The small molecule below binds the protein below.
Small molecule (SMILES): COc1cccc2[nH]c(C(=O)N3C[C@H]4[C@@H]([C@H]3C(=O)N[C@@H](C[C@@H]3CCNC3=O)[C@H](O)c3nc5ccccc5s3)C4(C)C)cc12

Sequence of chain 1.A:
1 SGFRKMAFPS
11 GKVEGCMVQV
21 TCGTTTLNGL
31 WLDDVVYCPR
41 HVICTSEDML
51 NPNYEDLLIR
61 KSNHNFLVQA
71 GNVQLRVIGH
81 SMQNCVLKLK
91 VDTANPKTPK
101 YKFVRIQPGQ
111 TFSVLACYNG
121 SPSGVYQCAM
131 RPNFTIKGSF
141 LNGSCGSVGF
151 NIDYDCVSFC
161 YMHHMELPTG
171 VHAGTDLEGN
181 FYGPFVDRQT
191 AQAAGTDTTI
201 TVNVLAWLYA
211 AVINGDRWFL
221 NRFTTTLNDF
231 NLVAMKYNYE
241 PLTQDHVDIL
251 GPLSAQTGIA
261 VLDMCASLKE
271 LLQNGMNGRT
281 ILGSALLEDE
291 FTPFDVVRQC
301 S

Binding-site contacts:
Ligand atom C42 contacts residue HIS41 of chain 1.A at 3.6 Å.
Ligand atom O36 contacts residue CYS145 of chain 1.A at 2.5 Å (h-bond).
Ligand atom O2 contacts residue GLN189 of chain 1.A at 3.4 Å.
Ligand atom C47 contacts residue HIS41 of chain 1.A at 3.4 Å.
Ligand atom O34 contacts residue HIS172 of chain 1.A at 3.5 Å (h-bond).
Ligand atom C41 contacts residue MET49 of chain 1.A at 3.5 Å (hydrophobic).
Ligand atom O2 contacts residue THR190 of chain 1.A at 3.6 Å.
Ligand atom N32 contacts residue PHE140 of chain 1.A at 3.4 Å (h-bond).
Ligand atom O36 contacts residue SER144 of chain 1.A at 3.4 Å (h-bond).
Ligand atom C42 contacts residue THR25 of chain 1.A at 3.5 Å.
Ligand atom C7 contacts residue GLU166 of chain 1.A at 3.4 Å.
Ligand atom C48 contacts residue ARG188 of chain 1.A at 3.6 Å.
Ligand atom C33 contacts residue GLU166 of chain 1.A at 3.6 Å.
Ligand atom O34 contacts residue HIS163 of chain 1.A at 2.7 Å (h-bond).
Ligand atom S45 contacts residue HIS41 of chain 1.A at 2.9 Å (h-bond).
Ligand atom N24 contacts residue HIS164 of chain 1.A at 2.9 Å (h-bond).
Ligand atom N8 contacts residue GLU166 of chain 1.A at 2.7 Å (salt-bridge).
Ligand atom C35 contacts residue CYS145 of chain 1.A at 1.9 Å (hydrophobic).
Ligand atom C31 contacts residue ASN142 of chain 1.A at 3.6 Å.
Ligand atom S45 contacts residue CYS145 of chain 1.A at 3.1 Å (h-bond).
Ligand atom O34 contacts residue PHE140 of chain 1.A at 3.5 Å.
Ligand atom C22 contacts residue HIS164 of chain 1.A at 3.6 Å.
Ligand atom N32 contacts residue GLU166 of chain 1.A at 3.3 Å (salt-bridge).
Ligand atom C44 contacts residue HIS41 of chain 1.A at 3.5 Å.
Ligand atom C25 contacts residue CYS145 of chain 1.A at 2.7 Å (hydrophobic).
Ligand atom C27 contacts residue CYS145 of chain 1.A at 3.2 Å (hydrophobic).
Ligand atom C6 contacts residue GLU166 of chain 1.A at 3.6 Å.
Ligand atom C42 contacts residue MET49 of chain 1.A at 3.6 Å (hydrophobic).
Ligand atom O13 contacts residue MET165 of chain 1.A at 3.4 Å.
Ligand atom C1 contacts residue GLN189 of chain 1.A at 3.5 Å.
Ligand atom C37 contacts residue CYS145 of chain 1.A at 2.8 Å (hydrophobic).
Ligand atom O34 contacts residue GLU166 of chain 1.A at 3.6 Å.
Ligand atom N24 contacts residue CYS145 of chain 1.A at 3.0 Å (h-bond).
Ligand atom O36 contacts residue GLY143 of chain 1.A at 3.5 Å (h-bond).
Ligand atom C30 contacts residue ASN142 of chain 1.A at 3.5 Å.
Ligand atom C15 contacts residue GLN189 of chain 1.A at 3.4 Å.
Ligand atom C43 contacts residue HIS41 of chain 1.A at 3.4 Å.
Ligand atom O13 contacts residue GLU166 of chain 1.A at 2.9 Å (salt-bridge).
Ligand atom C20 contacts residue HIS164 of chain 1.A at 3.3 Å.
Ligand atom C41 contacts residue THR25 of chain 1.A at 3.7 Å.